Binding-site contacts:
Ligand atom OAE contacts residue SER108 of chain 1.B at 3.0 Å (h-bond).
Ligand atom PAY contacts residue GLY109 of chain 1.B at 3.6 Å.
Ligand atom OAF contacts residue MG1 of chain 1.G at 2.5 Å.
Ligand atom OAD contacts residue ILE106 of chain 1.B at 3.7 Å.
Ligand atom O6 contacts residue LYS135 of chain 1.B at 2.9 Å (salt-bridge).
Ligand atom OAC contacts residue SER73 of chain 1.B at 3.3 Å.
Ligand atom OAB contacts residue SER108 of chain 1.B at 3.1 Å (h-bond).
Ligand atom O6 contacts residue VAL157 of chain 1.B at 2.9 Å (h-bond).
Ligand atom CAM contacts residue MG1 of chain 1.G at 3.2 Å.
Ligand atom OAG contacts residue MG1 of chain 1.G at 2.5 Å.
Ligand atom OAG contacts residue TYR74 of chain 1.B at 3.7 Å.
Ligand atom OAE contacts residue ASP107 of chain 1.B at 3.1 Å.
Ligand atom OAD contacts residue GLY109 of chain 1.B at 3.3 Å (h-bond).
Ligand atom OAB contacts residue THR111 of chain 1.B at 3.6 Å (h-bond).
Ligand atom N7 contacts residue LYS135 of chain 1.B at 3.5 Å (salt-bridge).
Ligand atom N1 contacts residue VAL157 of chain 1.B at 2.8 Å (h-bond).
Ligand atom OAD contacts residue SER108 of chain 1.B at 3.8 Å.
Ligand atom N1 contacts residue ILE162 of chain 1.B at 3.7 Å.
Ligand atom O6 contacts residue GLU155 of chain 1.B at 3.5 Å (salt-bridge).
Ligand atom C5 contacts residue PHE156 of chain 1.B at 3.8 Å (hydrophobic).
Ligand atom OAE contacts residue GLY109 of chain 1.B at 3.8 Å.
Ligand atom C8 contacts residue ASP107 of chain 1.B at 3.6 Å.
Ligand atom OAD contacts residue ILE105 of chain 1.B at 3.6 Å.
Ligand atom OAB contacts residue GLY109 of chain 1.B at 3.2 Å (h-bond).
Ligand atom C6 contacts residue VAL157 of chain 1.B at 3.8 Å (hydrophobic).
Ligand atom C2 contacts residue PHE156 of chain 1.B at 3.4 Å (hydrophobic).
Ligand atom PAY contacts residue SER108 of chain 1.B at 3.6 Å.
Ligand atom C2 contacts residue ILE162 of chain 1.B at 3.5 Å (hydrophobic).
Ligand atom N1 contacts residue PHE156 of chain 1.B at 3.5 Å.
Ligand atom C2 contacts residue ASP163 of chain 1.B at 3.4 Å.
Ligand atom O6 contacts residue ILE105 of chain 1.B at 3.9 Å.
Ligand atom PAZ contacts residue MG1 of chain 1.G at 2.8 Å.
Ligand atom N7 contacts residue ASP107 of chain 1.B at 3.5 Å (salt-bridge).
Ligand atom C2 contacts residue VAL157 of chain 1.B at 3.6 Å (hydrophobic).
Ligand atom OAB contacts residue ASN110 of chain 1.B at 3.2 Å (h-bond).
Ligand atom OAD contacts residue ASP107 of chain 1.B at 3.0 Å (salt-bridge).
Ligand atom OAF contacts residue ASP163 of chain 1.B at 3.6 Å (salt-bridge).
Ligand atom N3 contacts residue PHE156 of chain 1.B at 3.8 Å.
Ligand atom C6 contacts residue PHE156 of chain 1.B at 3.6 Å (hydrophobic).
Ligand atom O6 contacts residue PHE156 of chain 1.B at 3.4 Å.

Sequence of chain 1.B:
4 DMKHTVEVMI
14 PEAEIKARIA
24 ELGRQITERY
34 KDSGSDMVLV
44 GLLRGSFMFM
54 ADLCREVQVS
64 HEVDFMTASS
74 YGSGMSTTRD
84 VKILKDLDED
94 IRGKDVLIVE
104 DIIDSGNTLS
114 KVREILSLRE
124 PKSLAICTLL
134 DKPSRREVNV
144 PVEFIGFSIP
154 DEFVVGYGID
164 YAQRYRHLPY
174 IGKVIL

A protein and the small-molecule ligand that binds it are described below.
Small molecule (SMILES): O=c1[nH]cnc2c1ncn2CC(COCP(=O)(O)O)COCP(=O)(O)O